The small molecule below binds the protein below.
Small molecule (SMILES): CC(=O)N[C@@H]1[C@@H](O)[C@H](O)[C@@H](CO)O[C@H]1O

Sequence of chain 1.A:
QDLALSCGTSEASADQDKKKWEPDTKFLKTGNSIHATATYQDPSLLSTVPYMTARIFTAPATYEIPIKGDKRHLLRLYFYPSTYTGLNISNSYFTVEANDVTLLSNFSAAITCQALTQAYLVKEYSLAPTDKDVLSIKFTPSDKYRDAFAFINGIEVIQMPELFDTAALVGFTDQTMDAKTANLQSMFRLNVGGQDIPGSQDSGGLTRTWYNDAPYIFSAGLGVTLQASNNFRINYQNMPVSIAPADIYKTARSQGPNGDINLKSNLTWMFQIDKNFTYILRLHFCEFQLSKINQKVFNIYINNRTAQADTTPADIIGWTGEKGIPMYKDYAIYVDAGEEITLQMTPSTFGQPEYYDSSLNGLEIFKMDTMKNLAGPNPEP

Binding-site contacts:
Ligand atom C7 contacts residue ASN276 of chain 1.A at 3.3 Å.
Ligand atom O7 contacts residue ASN276 of chain 1.A at 3.3 Å (h-bond).
Ligand atom C1 contacts residue ASN276 of chain 1.A at 1.4 Å.
Ligand atom C8 contacts residue ASN276 of chain 1.A at 4.5 Å.
Ligand atom O5 contacts residue ASN276 of chain 1.A at 2.3 Å (h-bond).
Ligand atom C2 contacts residue ASN276 of chain 1.A at 2.5 Å.
Ligand atom N2 contacts residue ASN276 of chain 1.A at 2.9 Å (h-bond).
Ligand atom C5 contacts residue ASN276 of chain 1.A at 3.6 Å.
Ligand atom C4 contacts residue ASN276 of chain 1.A at 4.2 Å.
Ligand atom C3 contacts residue ASN276 of chain 1.A at 3.8 Å.